A protein and the small-molecule ligand that binds it are described below.
Small molecule (SMILES): CC(C)C[C@@H](C(=O)N[C@@H](C[C@@H]1CCNC1=O)[C@@H](O)C(=O)NC1CC1)N1C[C@@H](NC(=O)OCc2cc(F)cc(F)c2)CCC1=O

Sequence of chain 1.A:
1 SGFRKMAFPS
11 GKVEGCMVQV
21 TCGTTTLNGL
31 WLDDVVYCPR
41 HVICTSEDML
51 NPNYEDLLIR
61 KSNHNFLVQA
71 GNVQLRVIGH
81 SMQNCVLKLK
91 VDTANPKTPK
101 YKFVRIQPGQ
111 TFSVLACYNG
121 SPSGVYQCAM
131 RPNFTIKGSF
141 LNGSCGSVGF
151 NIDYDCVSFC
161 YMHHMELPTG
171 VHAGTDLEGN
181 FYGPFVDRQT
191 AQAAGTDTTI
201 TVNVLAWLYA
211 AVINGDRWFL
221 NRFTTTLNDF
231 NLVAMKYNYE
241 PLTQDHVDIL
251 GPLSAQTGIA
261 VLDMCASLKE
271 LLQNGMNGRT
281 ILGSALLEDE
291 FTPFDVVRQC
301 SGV

Binding-site contacts:
Ligand atom C23 contacts residue GLY143 of chain 1.A at 3.4 Å.
Ligand atom C23 contacts residue THR26 of chain 1.A at 3.5 Å.
Ligand atom C38 contacts residue PRO168 of chain 1.A at 3.7 Å (hydrophobic).
Ligand atom C19 contacts residue CYS145 of chain 1.A at 1.7 Å (hydrophobic).
Ligand atom O18 contacts residue PHE140 of chain 1.A at 3.5 Å.
Ligand atom C17 contacts residue PHE140 of chain 1.A at 3.7 Å (hydrophobic).
Ligand atom F42 contacts residue PRO168 of chain 1.A at 2.8 Å.
Ligand atom O18 contacts residue HIS163 of chain 1.A at 2.9 Å (h-bond).
Ligand atom C41 contacts residue PRO168 of chain 1.A at 3.3 Å (hydrophobic).
Ligand atom C35 contacts residue THR190 of chain 1.A at 3.3 Å.
Ligand atom C24 contacts residue GLY143 of chain 1.A at 3.1 Å.
Ligand atom C02 contacts residue GLU166 of chain 1.A at 3.7 Å.
Ligand atom O20 contacts residue CYS145 of chain 1.A at 2.3 Å (h-bond).
Ligand atom C12 contacts residue CYS145 of chain 1.A at 3.2 Å (hydrophobic).
Ligand atom C08 contacts residue HIS164 of chain 1.A at 3.6 Å.
Ligand atom C30 contacts residue MET165 of chain 1.A at 3.6 Å (hydrophobic).
Ligand atom O26 contacts residue SER144 of chain 1.A at 3.0 Å (h-bond).
Ligand atom C21 contacts residue CYS145 of chain 1.A at 2.7 Å (hydrophobic).
Ligand atom O01 contacts residue GLU166 of chain 1.A at 2.7 Å (salt-bridge).
Ligand atom C21 contacts residue GLY143 of chain 1.A at 3.6 Å.
Ligand atom C25 contacts residue THR26 of chain 1.A at 3.7 Å.
Ligand atom O26 contacts residue GLY143 of chain 1.A at 2.7 Å (h-bond).
Ligand atom C14 contacts residue ASN142 of chain 1.A at 3.1 Å.
Ligand atom C11 contacts residue CYS145 of chain 1.A at 2.7 Å (hydrophobic).
Ligand atom C40 contacts residue PRO168 of chain 1.A at 3.2 Å (hydrophobic).
Ligand atom N10 contacts residue CYS145 of chain 1.A at 3.1 Å (h-bond).
Ligand atom F42 contacts residue GLU166 of chain 1.A at 3.2 Å.
Ligand atom N16 contacts residue GLU166 of chain 1.A at 3.5 Å (salt-bridge).
Ligand atom O34 contacts residue THR190 of chain 1.A at 3.5 Å (h-bond).
Ligand atom C03 contacts residue GLU166 of chain 1.A at 3.5 Å.
Ligand atom O26 contacts residue CYS145 of chain 1.A at 3.1 Å (h-bond).
Ligand atom F42 contacts residue LEU167 of chain 1.A at 2.8 Å.
Ligand atom C33 contacts residue GLN189 of chain 1.A at 3.5 Å.
Ligand atom O20 contacts residue HIS41 of chain 1.A at 2.4 Å (h-bond).
Ligand atom O01 contacts residue MET165 of chain 1.A at 3.0 Å.
Ligand atom C15 contacts residue ASN142 of chain 1.A at 3.4 Å.
Ligand atom N16 contacts residue PHE140 of chain 1.A at 3.1 Å (h-bond).
Ligand atom N10 contacts residue HIS164 of chain 1.A at 3.0 Å (h-bond).
Ligand atom C19 contacts residue HIS41 of chain 1.A at 3.7 Å.
Ligand atom O44 contacts residue GLN189 of chain 1.A at 3.3 Å.

Sequence of chain 2.A:
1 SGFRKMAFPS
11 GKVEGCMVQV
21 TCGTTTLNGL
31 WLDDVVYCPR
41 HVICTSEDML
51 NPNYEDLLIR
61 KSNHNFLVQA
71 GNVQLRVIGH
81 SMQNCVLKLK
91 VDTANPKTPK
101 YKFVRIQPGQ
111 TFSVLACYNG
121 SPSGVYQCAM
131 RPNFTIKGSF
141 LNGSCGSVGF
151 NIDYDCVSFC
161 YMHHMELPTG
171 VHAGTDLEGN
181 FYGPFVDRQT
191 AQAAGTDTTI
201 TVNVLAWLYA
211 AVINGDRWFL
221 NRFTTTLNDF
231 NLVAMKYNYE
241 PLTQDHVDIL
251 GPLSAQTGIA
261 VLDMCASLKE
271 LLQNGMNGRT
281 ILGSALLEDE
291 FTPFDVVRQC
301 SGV